Binding-site contacts:
Ligand atom N1 contacts residue GLY420 of chain 1.W at 3.2 Å (h-bond).
Ligand atom C2 contacts residue PRO412 of chain 1.W at 4.2 Å (hydrophobic).
Ligand atom N6 contacts residue PRO412 of chain 1.W at 3.6 Å.
Ligand atom O4' contacts residue PRO202 of chain 1.W at 4.4 Å.
Ligand atom C2 contacts residue GLY420 of chain 1.W at 3.8 Å.
Ligand atom N6 contacts residue VAL201 of chain 1.W at 4.5 Å.
Ligand atom N1 contacts residue PRO202 of chain 1.W at 4.0 Å.
Ligand atom C6 contacts residue SER413 of chain 1.W at 4.4 Å.
Ligand atom C8 contacts residue PRO202 of chain 1.W at 4.4 Å (hydrophobic).
Ligand atom O1P contacts residue PRO202 of chain 1.W at 4.1 Å.
Ligand atom P contacts residue PRO202 of chain 1.W at 4.4 Å.
Ligand atom N6 contacts residue GLY420 of chain 1.W at 3.6 Å.
Ligand atom N7 contacts residue PRO202 of chain 1.W at 4.2 Å.
Ligand atom C6 contacts residue PRO202 of chain 1.W at 4.0 Å (hydrophobic).
Ligand atom N9 contacts residue HIS411 of chain 1.W at 4.5 Å.
Ligand atom C5' contacts residue PRO202 of chain 1.W at 4.2 Å (hydrophobic).
Ligand atom C5 contacts residue PRO412 of chain 1.W at 4.1 Å (hydrophobic).
Ligand atom C4 contacts residue PRO412 of chain 1.W at 4.1 Å (hydrophobic).
Ligand atom C6 contacts residue GLY420 of chain 1.W at 4.3 Å.
Ligand atom C2' contacts residue HIS411 of chain 1.W at 4.3 Å.
Ligand atom N3 contacts residue PRO412 of chain 1.W at 4.0 Å.
Ligand atom C5 contacts residue PRO202 of chain 1.W at 3.9 Å (hydrophobic).
Ligand atom C8 contacts residue HIS411 of chain 1.W at 3.4 Å.
Ligand atom N6 contacts residue SER413 of chain 1.W at 3.6 Å.
Ligand atom C6 contacts residue VAL201 of chain 1.W at 4.5 Å (hydrophobic).
Ligand atom N3 contacts residue PRO202 of chain 1.W at 4.2 Å.
Ligand atom O5' contacts residue PRO202 of chain 1.W at 4.1 Å.
Ligand atom N1 contacts residue VAL201 of chain 1.W at 4.0 Å.
Ligand atom C6 contacts residue PRO412 of chain 1.W at 3.6 Å (hydrophobic).
Ligand atom C2 contacts residue PRO202 of chain 1.W at 4.0 Å (hydrophobic).
Ligand atom O3' contacts residue HIS409 of chain 1.Y at 4.4 Å.
Ligand atom N7 contacts residue HIS411 of chain 1.W at 3.7 Å.
Ligand atom N9 contacts residue PRO202 of chain 1.W at 4.3 Å.
Ligand atom C4 contacts residue PRO202 of chain 1.W at 4.0 Å (hydrophobic).
Ligand atom O3P contacts residue PRO202 of chain 1.W at 4.1 Å.
Ligand atom N1 contacts residue PRO412 of chain 1.W at 3.7 Å.
Ligand atom N7 contacts residue SER413 of chain 1.W at 4.3 Å.
Ligand atom N9 contacts residue PRO412 of chain 1.W at 4.4 Å.

The small molecule below binds the protein below.
Small molecule (SMILES): Nc1ncnc2c1ncn2[C@H]1C[C@H](O)[C@@H](COP(=O)(O)O)O1

Sequence of chain 1.Y:
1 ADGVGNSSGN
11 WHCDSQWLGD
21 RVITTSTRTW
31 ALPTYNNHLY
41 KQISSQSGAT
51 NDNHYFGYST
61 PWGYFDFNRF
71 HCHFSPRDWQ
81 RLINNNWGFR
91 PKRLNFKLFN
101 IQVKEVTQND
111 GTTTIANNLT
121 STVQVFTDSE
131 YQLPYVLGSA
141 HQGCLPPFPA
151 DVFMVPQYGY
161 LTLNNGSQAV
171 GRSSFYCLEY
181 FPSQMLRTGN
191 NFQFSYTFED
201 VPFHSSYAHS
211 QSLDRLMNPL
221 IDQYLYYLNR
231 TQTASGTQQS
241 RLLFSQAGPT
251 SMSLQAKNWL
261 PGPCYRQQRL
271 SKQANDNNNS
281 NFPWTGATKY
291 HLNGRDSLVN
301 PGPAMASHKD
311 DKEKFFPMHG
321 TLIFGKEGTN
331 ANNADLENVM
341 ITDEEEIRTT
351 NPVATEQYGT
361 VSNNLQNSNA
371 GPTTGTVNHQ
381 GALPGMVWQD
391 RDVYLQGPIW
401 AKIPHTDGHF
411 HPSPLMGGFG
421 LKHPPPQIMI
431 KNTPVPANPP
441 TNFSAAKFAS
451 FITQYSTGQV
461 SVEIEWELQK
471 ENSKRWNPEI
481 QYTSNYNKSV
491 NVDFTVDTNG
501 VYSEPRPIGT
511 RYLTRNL

Sequence of chain 1.W:
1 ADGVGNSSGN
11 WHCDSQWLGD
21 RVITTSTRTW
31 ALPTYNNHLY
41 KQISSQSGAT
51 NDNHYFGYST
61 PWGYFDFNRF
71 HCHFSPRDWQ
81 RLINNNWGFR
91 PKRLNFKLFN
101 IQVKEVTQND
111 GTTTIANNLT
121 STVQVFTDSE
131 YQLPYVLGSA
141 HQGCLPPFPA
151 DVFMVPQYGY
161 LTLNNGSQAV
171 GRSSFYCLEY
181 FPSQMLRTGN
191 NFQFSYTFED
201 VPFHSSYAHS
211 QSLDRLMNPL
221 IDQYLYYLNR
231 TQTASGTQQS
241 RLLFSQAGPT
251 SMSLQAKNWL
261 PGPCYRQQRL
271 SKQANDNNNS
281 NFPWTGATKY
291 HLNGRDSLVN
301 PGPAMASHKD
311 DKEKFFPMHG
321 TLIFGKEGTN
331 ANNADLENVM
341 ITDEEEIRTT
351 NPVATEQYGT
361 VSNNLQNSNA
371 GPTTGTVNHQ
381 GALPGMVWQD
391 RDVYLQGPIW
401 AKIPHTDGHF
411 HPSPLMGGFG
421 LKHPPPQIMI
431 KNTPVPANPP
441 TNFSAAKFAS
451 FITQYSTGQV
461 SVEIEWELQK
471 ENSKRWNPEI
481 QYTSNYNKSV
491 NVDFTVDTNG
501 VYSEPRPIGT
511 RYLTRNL